Binding-site contacts:
Ligand atom C06 contacts residue VAL157 of chain 1.B at 3.8 Å (hydrophobic).
Ligand atom C03 contacts residue GLU138 of chain 1.B at 3.4 Å.
Ligand atom C04 contacts residue THR95 of chain 1.B at 3.6 Å.
Ligand atom C11 contacts residue ALA38 of chain 1.B at 3.7 Å (hydrophobic).
Ligand atom C16 contacts residue GLY94 of chain 1.B at 3.7 Å.
Ligand atom CL2 contacts residue ALA151 of chain 1.B at 3.4 Å.
Ligand atom C02 contacts residue VAL157 of chain 1.B at 3.4 Å (hydrophobic).
Ligand atom C03 contacts residue VAL157 of chain 1.B at 3.4 Å (hydrophobic).
Ligand atom C25 contacts residue LEU17 of chain 1.B at 3.9 Å (hydrophobic).
Ligand atom C17 contacts residue GLY94 of chain 1.B at 3.7 Å.
Ligand atom C16 contacts residue ALA91 of chain 1.B at 3.0 Å (hydrophobic).
Ligand atom C13 contacts residue LEU17 of chain 1.B at 3.9 Å (hydrophobic).
Ligand atom N08 contacts residue VAL157 of chain 1.B at 3.8 Å.
Ligand atom C09 contacts residue LEU141 of chain 1.B at 3.6 Å (hydrophobic).
Ligand atom C07 contacts residue VAL157 of chain 1.B at 3.4 Å (hydrophobic).
Ligand atom C13 contacts residue LEU141 of chain 1.B at 3.8 Å (hydrophobic).
Ligand atom C24 contacts residue GLY94 of chain 1.B at 3.9 Å.
Ligand atom N20 contacts residue ARG15 of chain 1.B at 3.2 Å (salt-bridge).
Ligand atom C11 contacts residue GLU89 of chain 1.B at 3.5 Å.
Ligand atom C25 contacts residue GLY94 of chain 1.B at 3.9 Å.
Ligand atom C05 contacts residue GLY18 of chain 1.B at 3.9 Å.
Ligand atom C11 contacts residue LEU141 of chain 1.B at 3.5 Å (hydrophobic).
Ligand atom C18 contacts residue GLY94 of chain 1.B at 3.9 Å.
Ligand atom N12 contacts residue LEU141 of chain 1.B at 3.7 Å.
Ligand atom C05 contacts residue LEU17 of chain 1.B at 3.6 Å (hydrophobic).
Ligand atom N12 contacts residue ALA91 of chain 1.B at 3.2 Å (h-bond).
Ligand atom C03 contacts residue THR95 of chain 1.B at 3.5 Å.
Ligand atom C04 contacts residue VAL157 of chain 1.B at 3.4 Å (hydrophobic).
Ligand atom C15 contacts residue GLY94 of chain 1.B at 3.7 Å.
Ligand atom C04 contacts residue ALA159 of chain 1.B at 3.9 Å (hydrophobic).
Ligand atom C15 contacts residue ALA91 of chain 1.B at 3.3 Å (hydrophobic).
Ligand atom C10 contacts residue LEU72 of chain 1.B at 3.8 Å (hydrophobic).
Ligand atom N26 contacts residue LEU141 of chain 1.B at 3.7 Å.
Ligand atom C13 contacts residue ALA91 of chain 1.B at 3.8 Å (hydrophobic).
Ligand atom C24 contacts residue LEU17 of chain 1.B at 3.9 Å (hydrophobic).
Ligand atom C10 contacts residue LEU141 of chain 1.B at 3.4 Å (hydrophobic).
Ligand atom CL2 contacts residue LEU141 of chain 1.B at 3.8 Å.
Ligand atom C11 contacts residue LEU72 of chain 1.B at 3.6 Å (hydrophobic).
Ligand atom N21 contacts residue ARG15 of chain 1.B at 3.9 Å.
Ligand atom N14 contacts residue ALA91 of chain 1.B at 2.8 Å (h-bond).

Sequence of chain 1.B:
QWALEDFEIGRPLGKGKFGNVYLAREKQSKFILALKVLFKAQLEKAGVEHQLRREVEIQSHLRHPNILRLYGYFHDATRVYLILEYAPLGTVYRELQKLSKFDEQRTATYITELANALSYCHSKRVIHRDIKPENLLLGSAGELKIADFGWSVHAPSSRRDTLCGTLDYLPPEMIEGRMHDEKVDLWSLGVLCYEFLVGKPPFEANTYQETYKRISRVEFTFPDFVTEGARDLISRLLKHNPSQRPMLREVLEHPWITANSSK

The small molecule below binds the protein below.
Small molecule (SMILES): Clc1ccccc1Nc1ccnc(Nc2ccc(-c3nnn[nH]3)cc2)n1